A protein and the small-molecule ligand that binds it are described below.
Small molecule (SMILES): c1ccc2c(NCCCCCCCCNc3c4c(nc5ccccc35)CCCC4)ccnc2c1

Binding-site contacts:
Ligand atom C6 contacts residue ILE439 of chain 1.A at 3.7 Å (hydrophobic).
Ligand atom N7 contacts residue HIS440 of chain 1.A at 2.9 Å (h-bond).
Ligand atom C3 contacts residue TRP84 of chain 1.A at 3.5 Å (hydrophobic).
Ligand atom C9 contacts residue TRP84 of chain 1.A at 3.7 Å (hydrophobic).
Ligand atom C6 contacts residue TRP84 of chain 1.A at 3.8 Å (hydrophobic).
Ligand atom C34 contacts residue TRP279 of chain 1.A at 3.4 Å (hydrophobic).
Ligand atom C10 contacts residue TRP84 of chain 1.A at 3.5 Å (hydrophobic).
Ligand atom C42 contacts residue TRP279 of chain 1.A at 3.4 Å (hydrophobic).
Ligand atom C33 contacts residue TYR70 of chain 1.A at 3.5 Å (hydrophobic).
Ligand atom C27 contacts residue TYR70 of chain 1.A at 3.6 Å (hydrophobic).
Ligand atom C39 contacts residue TRP279 of chain 1.A at 3.7 Å (hydrophobic).
Ligand atom C26 contacts residue TYR70 of chain 1.A at 3.3 Å (hydrophobic).
Ligand atom C17 contacts residue GLU199 of chain 1.A at 3.7 Å.
Ligand atom C20 contacts residue TYR121 of chain 1.A at 3.6 Å (hydrophobic).
Ligand atom C5 contacts residue TRP432 of chain 1.A at 3.7 Å (hydrophobic).
Ligand atom C5 contacts residue PHE330 of chain 1.A at 3.6 Å (hydrophobic).
Ligand atom N32 contacts residue TRP279 of chain 1.A at 3.5 Å.
Ligand atom N32 contacts residue TYR70 of chain 1.A at 3.2 Å.
Ligand atom C1 contacts residue TRP84 of chain 1.A at 3.3 Å (hydrophobic).
Ligand atom C21 contacts residue PHE330 of chain 1.A at 3.0 Å (hydrophobic).
Ligand atom C17 contacts residue HIS440 of chain 1.A at 3.8 Å.
Ligand atom C35 contacts residue TRP279 of chain 1.A at 3.5 Å (hydrophobic).
Ligand atom C19 contacts residue TYR121 of chain 1.A at 3.3 Å (hydrophobic).
Ligand atom C8 contacts residue TRP84 of chain 1.A at 3.7 Å (hydrophobic).
Ligand atom N11 contacts residue TRP84 of chain 1.A at 3.5 Å.
Ligand atom C6 contacts residue HIS440 of chain 1.A at 3.6 Å.
Ligand atom C4 contacts residue TRP432 of chain 1.A at 3.5 Å (hydrophobic).
Ligand atom C6 contacts residue TYR442 of chain 1.A at 3.7 Å (hydrophobic).
Ligand atom C26 contacts residue TRP279 of chain 1.A at 3.3 Å (hydrophobic).
Ligand atom C27 contacts residue TRP279 of chain 1.A at 3.4 Å (hydrophobic).
Ligand atom N7 contacts residue TRP84 of chain 1.A at 3.6 Å.
Ligand atom N24 contacts residue TRP279 of chain 1.A at 3.6 Å.
Ligand atom N7 contacts residue PHE330 of chain 1.A at 3.7 Å.
Ligand atom C1 contacts residue HIS440 of chain 1.A at 3.7 Å.
Ligand atom C33 contacts residue TRP279 of chain 1.A at 3.4 Å (hydrophobic).
Ligand atom C2 contacts residue TRP84 of chain 1.A at 3.3 Å (hydrophobic).
Ligand atom C6 contacts residue PHE330 of chain 1.A at 3.5 Å (hydrophobic).
Ligand atom C16 contacts residue GLU199 of chain 1.A at 3.1 Å.
Ligand atom C1 contacts residue PHE330 of chain 1.A at 3.7 Å (hydrophobic).
Ligand atom C15 contacts residue GLY118 of chain 1.A at 3.4 Å.

Sequence of chain 1.A:
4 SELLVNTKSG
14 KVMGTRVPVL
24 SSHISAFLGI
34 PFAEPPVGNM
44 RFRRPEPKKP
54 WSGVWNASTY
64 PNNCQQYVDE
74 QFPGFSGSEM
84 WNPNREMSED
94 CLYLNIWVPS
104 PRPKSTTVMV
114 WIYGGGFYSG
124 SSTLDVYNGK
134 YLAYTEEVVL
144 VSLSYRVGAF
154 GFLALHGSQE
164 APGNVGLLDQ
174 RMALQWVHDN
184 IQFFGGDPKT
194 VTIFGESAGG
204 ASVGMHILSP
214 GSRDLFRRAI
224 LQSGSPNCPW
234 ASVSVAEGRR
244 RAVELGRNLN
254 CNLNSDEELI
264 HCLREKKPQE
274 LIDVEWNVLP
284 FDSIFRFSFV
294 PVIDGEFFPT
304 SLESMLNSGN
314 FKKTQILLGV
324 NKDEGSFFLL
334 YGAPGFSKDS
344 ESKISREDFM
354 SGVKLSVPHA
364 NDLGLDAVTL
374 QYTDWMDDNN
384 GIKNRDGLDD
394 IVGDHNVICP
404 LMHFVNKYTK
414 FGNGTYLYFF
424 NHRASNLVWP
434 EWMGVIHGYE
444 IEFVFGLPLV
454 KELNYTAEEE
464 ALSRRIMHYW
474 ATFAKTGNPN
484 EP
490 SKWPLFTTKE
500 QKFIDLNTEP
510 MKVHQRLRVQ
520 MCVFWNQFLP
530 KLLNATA